The protein below binds the small molecule below.
Small molecule (SMILES): CC(=O)N[C@@H]1[C@@H](O)[C@H](O)[C@@H](CO)O[C@H]1O

Binding-site contacts:
Ligand atom C8 contacts residue ASN303 of chain 1.C at 4.3 Å.
Ligand atom C5 contacts residue ILE324 of chain 1.C at 4.3 Å (hydrophobic).
Ligand atom C1 contacts residue ILE324 of chain 1.C at 3.6 Å (hydrophobic).
Ligand atom C4 contacts residue ASN303 of chain 1.C at 4.4 Å.
Ligand atom C5 contacts residue ASN303 of chain 1.C at 3.8 Å.
Ligand atom C8 contacts residue GLY441 of chain 1.C at 4.4 Å.
Ligand atom C7 contacts residue ASN303 of chain 1.C at 3.7 Å.
Ligand atom C3 contacts residue ASN303 of chain 1.C at 3.9 Å.
Ligand atom C2 contacts residue ASN303 of chain 1.C at 2.5 Å.
Ligand atom N2 contacts residue ASN303 of chain 1.C at 3.0 Å (h-bond).
Ligand atom O5 contacts residue ASN303 of chain 1.C at 2.5 Å (h-bond).
Ligand atom C7 contacts residue VAL442 of chain 1.C at 4.2 Å (hydrophobic).
Ligand atom C8 contacts residue VAL442 of chain 1.C at 3.5 Å (hydrophobic).
Ligand atom O5 contacts residue ILE324 of chain 1.C at 3.6 Å.
Ligand atom O7 contacts residue ASN303 of chain 1.C at 4.1 Å.
Ligand atom C1 contacts residue ASN303 of chain 1.C at 1.5 Å.

Sequence of chain 1.C:
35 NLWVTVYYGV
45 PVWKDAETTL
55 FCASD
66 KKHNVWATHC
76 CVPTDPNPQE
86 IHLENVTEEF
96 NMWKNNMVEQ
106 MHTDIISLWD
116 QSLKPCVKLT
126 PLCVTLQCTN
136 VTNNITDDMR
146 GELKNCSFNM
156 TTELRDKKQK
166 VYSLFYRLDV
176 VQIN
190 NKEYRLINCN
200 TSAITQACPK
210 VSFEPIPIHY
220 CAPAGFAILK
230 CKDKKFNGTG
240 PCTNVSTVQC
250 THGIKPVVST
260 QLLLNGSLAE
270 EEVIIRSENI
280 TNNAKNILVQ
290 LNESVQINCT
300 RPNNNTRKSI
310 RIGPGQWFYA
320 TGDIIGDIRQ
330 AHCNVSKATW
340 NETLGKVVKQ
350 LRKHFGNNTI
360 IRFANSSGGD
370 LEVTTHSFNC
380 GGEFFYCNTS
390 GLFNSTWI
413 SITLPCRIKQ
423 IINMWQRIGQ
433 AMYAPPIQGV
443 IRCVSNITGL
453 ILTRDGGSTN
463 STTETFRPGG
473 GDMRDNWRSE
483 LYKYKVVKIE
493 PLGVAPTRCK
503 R